Sequence of chain 12.B:
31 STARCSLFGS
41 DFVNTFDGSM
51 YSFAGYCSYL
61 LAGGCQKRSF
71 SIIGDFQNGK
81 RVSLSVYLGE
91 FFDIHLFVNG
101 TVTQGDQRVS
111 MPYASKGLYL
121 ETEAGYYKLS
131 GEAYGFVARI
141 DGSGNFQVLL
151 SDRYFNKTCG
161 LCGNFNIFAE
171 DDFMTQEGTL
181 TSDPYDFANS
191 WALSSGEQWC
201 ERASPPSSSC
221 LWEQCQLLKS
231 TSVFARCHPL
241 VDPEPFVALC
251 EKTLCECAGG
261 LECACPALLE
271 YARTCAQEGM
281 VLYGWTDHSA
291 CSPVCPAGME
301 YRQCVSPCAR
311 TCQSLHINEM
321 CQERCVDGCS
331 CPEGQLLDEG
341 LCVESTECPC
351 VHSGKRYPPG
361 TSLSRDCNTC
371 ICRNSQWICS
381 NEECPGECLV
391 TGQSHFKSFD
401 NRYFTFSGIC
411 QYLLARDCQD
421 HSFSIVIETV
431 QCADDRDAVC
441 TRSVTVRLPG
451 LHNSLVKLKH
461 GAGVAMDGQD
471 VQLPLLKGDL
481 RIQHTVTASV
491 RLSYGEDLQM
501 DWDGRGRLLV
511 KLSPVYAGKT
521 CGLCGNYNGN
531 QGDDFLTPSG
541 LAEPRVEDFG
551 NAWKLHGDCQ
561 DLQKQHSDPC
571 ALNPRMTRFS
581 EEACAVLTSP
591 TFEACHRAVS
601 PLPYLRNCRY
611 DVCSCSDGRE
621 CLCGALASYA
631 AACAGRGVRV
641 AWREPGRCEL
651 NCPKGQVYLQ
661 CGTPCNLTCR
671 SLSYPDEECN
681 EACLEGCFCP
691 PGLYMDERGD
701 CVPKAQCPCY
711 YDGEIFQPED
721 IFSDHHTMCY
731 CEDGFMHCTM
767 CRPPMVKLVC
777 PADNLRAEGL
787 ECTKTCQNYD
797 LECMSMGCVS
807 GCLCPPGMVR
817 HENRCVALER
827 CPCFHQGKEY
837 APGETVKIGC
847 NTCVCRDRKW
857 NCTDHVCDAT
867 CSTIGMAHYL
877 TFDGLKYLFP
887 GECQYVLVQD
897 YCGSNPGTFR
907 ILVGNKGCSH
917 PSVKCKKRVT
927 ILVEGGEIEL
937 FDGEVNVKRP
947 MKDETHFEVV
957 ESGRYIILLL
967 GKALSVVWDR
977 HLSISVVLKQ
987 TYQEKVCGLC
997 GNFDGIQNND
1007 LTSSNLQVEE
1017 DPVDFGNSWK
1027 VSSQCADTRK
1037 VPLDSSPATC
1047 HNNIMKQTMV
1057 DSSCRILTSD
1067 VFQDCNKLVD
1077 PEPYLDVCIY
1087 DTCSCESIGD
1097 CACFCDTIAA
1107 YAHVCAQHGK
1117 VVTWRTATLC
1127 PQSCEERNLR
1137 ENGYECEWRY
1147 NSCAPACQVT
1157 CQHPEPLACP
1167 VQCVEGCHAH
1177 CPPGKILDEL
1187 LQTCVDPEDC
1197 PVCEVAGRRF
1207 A

Binding-site contacts:
Ligand atom C4 contacts residue ASN857 of chain 12.B at 4.2 Å.
Ligand atom C1 contacts residue ASN857 of chain 12.B at 1.4 Å.
Ligand atom C2 contacts residue ASN857 of chain 12.B at 2.5 Å.
Ligand atom C3 contacts residue ASN857 of chain 12.B at 3.8 Å.
Ligand atom C7 contacts residue ASN857 of chain 12.B at 3.2 Å.
Ligand atom C8 contacts residue ASN857 of chain 12.B at 4.2 Å.
Ligand atom N2 contacts residue ASN857 of chain 12.B at 2.9 Å (h-bond).
Ligand atom O7 contacts residue ASN857 of chain 12.B at 3.1 Å (h-bond).
Ligand atom O5 contacts residue ASN857 of chain 12.B at 2.4 Å (h-bond).
Ligand atom C5 contacts residue ASN857 of chain 12.B at 3.7 Å.

This small molecule binds to this protein.
Small molecule (SMILES): CC(=O)N[C@@H]1[C@@H](O)[C@H](O)[C@@H](CO)O[C@H]1O